Sequence of chain 1.H:
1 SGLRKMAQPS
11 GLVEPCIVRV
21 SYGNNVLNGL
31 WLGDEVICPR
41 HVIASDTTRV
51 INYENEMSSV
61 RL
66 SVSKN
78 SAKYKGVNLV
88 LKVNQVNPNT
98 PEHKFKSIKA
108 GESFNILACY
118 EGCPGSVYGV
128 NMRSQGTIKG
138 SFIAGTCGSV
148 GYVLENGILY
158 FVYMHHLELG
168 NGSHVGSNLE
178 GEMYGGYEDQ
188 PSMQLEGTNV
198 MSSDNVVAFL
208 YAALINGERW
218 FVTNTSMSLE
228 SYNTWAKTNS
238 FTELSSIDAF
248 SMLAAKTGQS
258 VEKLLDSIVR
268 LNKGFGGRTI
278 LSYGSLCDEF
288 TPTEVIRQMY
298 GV

Binding-site contacts:
Ligand atom C15 contacts residue LEU164 of chain 1.H at 3.5 Å (hydrophobic).
Ligand atom O10 contacts residue GLU165 of chain 1.H at 2.9 Å (salt-bridge).
Ligand atom C24 contacts residue HIS162 of chain 1.H at 3.9 Å.
Ligand atom N28 contacts residue GLU165 of chain 1.H at 2.9 Å (salt-bridge).
Ligand atom C27 contacts residue ALA141 of chain 1.H at 4.0 Å (hydrophobic).
Ligand atom C29 contacts residue PHE139 of chain 1.H at 3.8 Å (hydrophobic).
Ligand atom C4 contacts residue GLU165 of chain 1.H at 3.6 Å.
Ligand atom C29 contacts residue GLU165 of chain 1.H at 3.5 Å.
Ligand atom C16 contacts residue THR47 of chain 1.H at 3.2 Å.
Ligand atom C26 contacts residue ILE140 of chain 1.H at 3.9 Å (hydrophobic).
Ligand atom O30 contacts residue HIS162 of chain 1.H at 2.9 Å (h-bond).
Ligand atom C13 contacts residue HIS41 of chain 1.H at 3.8 Å.
Ligand atom O30 contacts residue PHE139 of chain 1.H at 3.5 Å.
Ligand atom C14 contacts residue HIS41 of chain 1.H at 3.5 Å.
Ligand atom N19 contacts residue CYS144 of chain 1.H at 3.3 Å (h-bond).
Ligand atom C21 contacts residue HIS163 of chain 1.H at 3.9 Å.
Ligand atom C24 contacts residue CYS144 of chain 1.H at 3.5 Å (hydrophobic).
Ligand atom C5 contacts residue GLU165 of chain 1.H at 3.1 Å.
Ligand atom O8 contacts residue GLU165 of chain 1.H at 3.2 Å (salt-bridge).
Ligand atom N19 contacts residue HIS163 of chain 1.H at 3.2 Å (h-bond).
Ligand atom O10 contacts residue LEU164 of chain 1.H at 3.4 Å.
Ligand atom O22 contacts residue CYS144 of chain 1.H at 3.0 Å (h-bond).
Ligand atom C26 contacts residue ALA141 of chain 1.H at 3.5 Å (hydrophobic).
Ligand atom C13 contacts residue THR47 of chain 1.H at 3.2 Å.
Ligand atom C14 contacts residue THR47 of chain 1.H at 3.8 Å.
Ligand atom C20 contacts residue CYS144 of chain 1.H at 3.1 Å (hydrophobic).
Ligand atom C6 contacts residue GLU165 of chain 1.H at 3.9 Å.
Ligand atom N28 contacts residue PHE139 of chain 1.H at 3.1 Å (h-bond).
Ligand atom N28 contacts residue ILE140 of chain 1.H at 4.0 Å.
Ligand atom C9 contacts residue LEU164 of chain 1.H at 4.0 Å (hydrophobic).
Ligand atom C21 contacts residue HIS41 of chain 1.H at 4.0 Å.
Ligand atom C21 contacts residue CYS144 of chain 1.H at 2.0 Å (hydrophobic).
Ligand atom O30 contacts residue HIS171 of chain 1.H at 3.4 Å.
Ligand atom C27 contacts residue GLU165 of chain 1.H at 3.6 Å.
Ligand atom O30 contacts residue GLU165 of chain 1.H at 3.5 Å.
Ligand atom C9 contacts residue GLU165 of chain 1.H at 3.6 Å.
Ligand atom C29 contacts residue HIS162 of chain 1.H at 3.9 Å.
Ligand atom O22 contacts residue GLY142 of chain 1.H at 3.6 Å (h-bond).
Ligand atom C20 contacts residue HIS163 of chain 1.H at 4.0 Å.
Ligand atom C16 contacts residue HIS41 of chain 1.H at 3.7 Å.

This protein binds this small molecule.
Small molecule (SMILES): CC(C)C[C@H](NC(=O)OCc1ccccc1)C(=O)N[C@@H](C[C@@H]1CCNC1=O)[C@@H](O)S(=O)(=O)O